Sequence of chain 1.A:
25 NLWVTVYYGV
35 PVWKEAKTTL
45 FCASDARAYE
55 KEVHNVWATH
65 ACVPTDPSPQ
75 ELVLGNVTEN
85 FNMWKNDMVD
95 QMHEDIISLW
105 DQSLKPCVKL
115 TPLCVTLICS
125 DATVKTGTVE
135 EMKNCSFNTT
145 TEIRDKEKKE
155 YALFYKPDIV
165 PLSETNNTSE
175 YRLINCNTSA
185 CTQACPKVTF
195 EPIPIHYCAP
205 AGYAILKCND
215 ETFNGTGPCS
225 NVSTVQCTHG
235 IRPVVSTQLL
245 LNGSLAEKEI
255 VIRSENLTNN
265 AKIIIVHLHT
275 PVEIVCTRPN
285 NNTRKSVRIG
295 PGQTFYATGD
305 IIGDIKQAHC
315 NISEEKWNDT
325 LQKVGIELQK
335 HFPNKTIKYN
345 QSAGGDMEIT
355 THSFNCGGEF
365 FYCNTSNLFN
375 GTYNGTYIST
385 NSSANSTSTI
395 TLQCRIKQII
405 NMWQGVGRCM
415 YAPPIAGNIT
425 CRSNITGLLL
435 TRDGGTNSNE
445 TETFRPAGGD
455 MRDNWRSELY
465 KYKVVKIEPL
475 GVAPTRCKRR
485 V

The protein below binds the small molecule below.
Small molecule (SMILES): CC(=O)N[C@H]1[C@H](O[C@H]2[C@H](O)[C@@H](NC(C)=O)CO[C@@H]2CO)O[C@H](CO)[C@@H](O)[C@@H]1O

Binding-site contacts:
Ligand atom O7 contacts residue LYS342 of chain 1.A at 2.8 Å (salt-bridge).
Ligand atom N2 contacts residue ASN344 of chain 1.A at 2.9 Å (h-bond).
Ligand atom C5 contacts residue ASN344 of chain 1.A at 3.6 Å.
Ligand atom C2 contacts residue LYS342 of chain 1.A at 4.1 Å.
Ligand atom N2 contacts residue LYS342 of chain 1.A at 4.0 Å.
Ligand atom C3 contacts residue ASN344 of chain 1.A at 3.8 Å.
Ligand atom C7 contacts residue ASN344 of chain 1.A at 3.8 Å.
Ligand atom C8 contacts residue LYS342 of chain 1.A at 4.0 Å.
Ligand atom O5 contacts residue ARG449 of chain 1.A at 2.6 Å (salt-bridge).
Ligand atom C5 contacts residue ARG449 of chain 1.A at 3.7 Å.
Ligand atom C1 contacts residue ARG449 of chain 1.A at 3.5 Å.
Ligand atom C2 contacts residue ASN344 of chain 1.A at 2.5 Å.
Ligand atom C6 contacts residue ARG449 of chain 1.A at 3.6 Å.
Ligand atom C8 contacts residue ASN344 of chain 1.A at 4.1 Å.
Ligand atom C4 contacts residue ASN344 of chain 1.A at 4.2 Å.
Ligand atom C7 contacts residue LYS342 of chain 1.A at 3.5 Å.
Ligand atom C1 contacts residue ASN344 of chain 1.A at 1.4 Å.
Ligand atom O5 contacts residue ASN344 of chain 1.A at 2.3 Å (h-bond).